Sequence of chain 1.A:
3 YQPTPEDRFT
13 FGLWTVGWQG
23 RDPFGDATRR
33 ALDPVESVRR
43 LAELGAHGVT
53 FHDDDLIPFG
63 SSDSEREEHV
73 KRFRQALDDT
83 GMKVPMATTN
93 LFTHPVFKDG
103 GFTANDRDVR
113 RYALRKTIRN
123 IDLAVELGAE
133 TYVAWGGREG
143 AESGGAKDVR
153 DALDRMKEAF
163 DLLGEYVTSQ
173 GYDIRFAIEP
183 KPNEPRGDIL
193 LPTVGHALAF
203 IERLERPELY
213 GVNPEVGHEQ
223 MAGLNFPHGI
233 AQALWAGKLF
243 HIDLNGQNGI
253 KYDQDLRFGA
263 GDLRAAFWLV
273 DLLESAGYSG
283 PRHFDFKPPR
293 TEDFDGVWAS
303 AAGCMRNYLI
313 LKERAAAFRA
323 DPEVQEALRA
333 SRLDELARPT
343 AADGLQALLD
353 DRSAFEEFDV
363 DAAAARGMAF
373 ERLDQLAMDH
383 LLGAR

Binding-site contacts:
Ligand atom C4 contacts residue ASP287 of chain 3.A at 3.5 Å.
Ligand atom O3 contacts residue GLU181 of chain 3.A at 2.8 Å (salt-bridge).
Ligand atom C2 contacts residue TRP137 of chain 3.A at 3.7 Å (hydrophobic).
Ligand atom O4 contacts residue ASP287 of chain 3.A at 2.8 Å (salt-bridge).
Ligand atom C6 contacts residue GLU181 of chain 3.A at 3.8 Å.
Ligand atom O3 contacts residue GLU217 of chain 3.A at 3.2 Å (salt-bridge).
Ligand atom C3 contacts residue GLU181 of chain 3.A at 3.5 Å.
Ligand atom C4 contacts residue MG1 of chain 3.B at 2.9 Å.
Ligand atom C6 contacts residue TRP137 of chain 3.A at 3.7 Å (hydrophobic).
Ligand atom C4 contacts residue GLU181 of chain 3.A at 3.2 Å.
Ligand atom C6 contacts residue VAL135 of chain 3.A at 4.2 Å (hydrophobic).
Ligand atom O5 contacts residue HIS54 of chain 3.A at 2.7 Å (h-bond).
Ligand atom O1 contacts residue HIS54 of chain 3.A at 3.4 Å.
Ligand atom O4 contacts residue GLU181 of chain 3.A at 2.5 Å (salt-bridge).
Ligand atom C1 contacts residue PHE94 of chain 3.A at 4.1 Å (hydrophobic).
Ligand atom O3 contacts residue ASP287 of chain 3.A at 3.1 Å (salt-bridge).
Ligand atom O3 contacts residue HIS220 of chain 3.A at 3.4 Å.
Ligand atom O6 contacts residue THR90 of chain 3.A at 3.7 Å.
Ligand atom O2 contacts residue PHE26 of chain 1.A at 3.3 Å.
Ligand atom C1 contacts residue TRP16 of chain 3.A at 4.0 Å (hydrophobic).
Ligand atom O2 contacts residue TRP137 of chain 3.A at 4.1 Å.
Ligand atom O5 contacts residue TRP137 of chain 3.A at 3.9 Å.
Ligand atom O4 contacts residue MG1 of chain 3.B at 2.2 Å.
Ligand atom C5 contacts residue TRP16 of chain 3.A at 4.2 Å (hydrophobic).
Ligand atom O1 contacts residue TRP16 of chain 3.A at 4.2 Å.
Ligand atom C5 contacts residue HIS54 of chain 3.A at 3.3 Å.
Ligand atom O6 contacts residue GLU181 of chain 3.A at 3.1 Å (salt-bridge).
Ligand atom C3 contacts residue ASP287 of chain 3.A at 3.0 Å.
Ligand atom O6 contacts residue VAL135 of chain 3.A at 3.3 Å.
Ligand atom O4 contacts residue TRP16 of chain 3.A at 4.2 Å.
Ligand atom C1 contacts residue HIS54 of chain 3.A at 3.5 Å.
Ligand atom C6 contacts residue HIS54 of chain 3.A at 3.5 Å.
Ligand atom C3 contacts residue GLU217 of chain 3.A at 4.2 Å.
Ligand atom O4 contacts residue ASP245 of chain 3.A at 3.1 Å (salt-bridge).
Ligand atom C6 contacts residue THR90 of chain 3.A at 3.7 Å.
Ligand atom C3 contacts residue MG1 of chain 3.B at 2.8 Å.
Ligand atom O3 contacts residue MG1 of chain 3.B at 2.4 Å.
Ligand atom O1 contacts residue PHE94 of chain 3.A at 3.3 Å.
Ligand atom C5 contacts residue GLU181 of chain 3.A at 4.1 Å.
Ligand atom O5 contacts residue PHE94 of chain 3.A at 3.9 Å.

This small molecule binds to this protein.
Small molecule (SMILES): OC[C@H]1O[C@@H](O)[C@H](O)[C@@H](O)[C@@H]1O

Sequence of chain 3.A:
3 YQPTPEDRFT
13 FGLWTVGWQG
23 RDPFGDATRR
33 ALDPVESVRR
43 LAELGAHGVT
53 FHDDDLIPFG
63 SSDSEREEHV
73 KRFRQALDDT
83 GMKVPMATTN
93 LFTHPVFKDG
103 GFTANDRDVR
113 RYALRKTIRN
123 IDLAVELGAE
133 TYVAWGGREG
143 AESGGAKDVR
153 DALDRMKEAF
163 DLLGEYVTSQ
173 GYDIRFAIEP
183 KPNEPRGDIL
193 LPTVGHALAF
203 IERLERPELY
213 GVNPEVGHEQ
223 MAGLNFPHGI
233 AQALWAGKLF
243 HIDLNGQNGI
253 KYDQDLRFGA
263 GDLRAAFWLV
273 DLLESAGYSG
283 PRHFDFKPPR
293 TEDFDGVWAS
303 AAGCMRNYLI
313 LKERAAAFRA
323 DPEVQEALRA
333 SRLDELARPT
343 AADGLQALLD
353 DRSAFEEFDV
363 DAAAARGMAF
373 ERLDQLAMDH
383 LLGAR